Binding-site contacts:
Ligand atom C23 contacts residue GLU83 of chain 1.A at 3.2 Å.
Ligand atom C12 contacts residue GLY208 of chain 1.A at 3.6 Å.
Ligand atom S3 contacts residue TRP205 of chain 1.A at 3.5 Å.
Ligand atom S3 contacts residue VAL203 of chain 1.A at 3.5 Å.
Ligand atom C28 contacts residue TYR85 of chain 1.A at 3.6 Å (hydrophobic).
Ligand atom C21 contacts residue TRP205 of chain 1.A at 3.4 Å (hydrophobic).
Ligand atom C16 contacts residue GLY206 of chain 1.A at 3.7 Å.
Ligand atom C34 contacts residue GLU135 of chain 1.A at 3.5 Å.
Ligand atom O24 contacts residue SER185 of chain 1.A at 3.7 Å.
Ligand atom CL1 contacts residue TYR218 of chain 1.A at 3.6 Å.
Ligand atom C26 contacts residue TYR85 of chain 1.A at 3.4 Å (hydrophobic).
Ligand atom CL1 contacts residue ILE217 of chain 1.A at 3.5 Å.
Ligand atom CL1 contacts residue VAL203 of chain 1.A at 3.6 Å.
Ligand atom C11 contacts residue TRP205 of chain 1.A at 3.6 Å (hydrophobic).
Ligand atom N4 contacts residue GLY206 of chain 1.A at 3.7 Å.
Ligand atom CL1 contacts residue ALA180 of chain 1.A at 3.7 Å.
Ligand atom C30 contacts residue THR84 of chain 1.A at 3.1 Å.
Ligand atom C28 contacts residue TRP205 of chain 1.A at 3.6 Å (hydrophobic).
Ligand atom C2 contacts residue GLY206 of chain 1.A at 3.6 Å.
Ligand atom O33 contacts residue GLN182 of chain 1.A at 3.4 Å.
Ligand atom C8 contacts residue PHE162 of chain 1.A at 3.7 Å (hydrophobic).
Ligand atom C10 contacts residue TRP205 of chain 1.A at 3.5 Å (hydrophobic).
Ligand atom C29 contacts residue PHE162 of chain 1.A at 3.6 Å (hydrophobic).
Ligand atom CL1 contacts residue GLY216 of chain 1.A at 3.5 Å.
Ligand atom O33 contacts residue CYS209 of chain 1.A at 3.3 Å (h-bond).
Ligand atom C19 contacts residue ASP179 of chain 1.A at 3.3 Å.
Ligand atom N7 contacts residue GLY206 of chain 1.A at 3.7 Å.
Ligand atom C18 contacts residue GLY206 of chain 1.A at 3.7 Å.
Ligand atom C10 contacts residue ALA180 of chain 1.A at 3.6 Å (hydrophobic).
Ligand atom C34 contacts residue CYS209 of chain 1.A at 3.6 Å (hydrophobic).
Ligand atom N15 contacts residue GLY206 of chain 1.A at 3.2 Å (h-bond).
Ligand atom C29 contacts residue THR84 of chain 1.A at 3.2 Å.
Ligand atom CL1 contacts residue TRP205 of chain 1.A at 3.7 Å.
Ligand atom C9 contacts residue TRP205 of chain 1.A at 3.7 Å (hydrophobic).
Ligand atom C19 contacts residue ALA180 of chain 1.A at 3.4 Å (hydrophobic).
Ligand atom C23 contacts residue PHE162 of chain 1.A at 3.7 Å (hydrophobic).
Ligand atom F32 contacts residue GLY206 of chain 1.A at 3.5 Å.
Ligand atom O24 contacts residue CYS181 of chain 1.A at 3.7 Å.
Ligand atom N7 contacts residue GLY208 of chain 1.A at 3.4 Å (h-bond).
Ligand atom C12 contacts residue ALA180 of chain 1.A at 3.3 Å (hydrophobic).

The protein below binds the small molecule below.
Small molecule (SMILES): CO[C@H]1CN(CC(=O)Nc2ccc(-n3ccccc3=O)cc2F)C[C@@H]1NC(=O)c1ccc(Cl)s1

Sequence of chain 1.A:
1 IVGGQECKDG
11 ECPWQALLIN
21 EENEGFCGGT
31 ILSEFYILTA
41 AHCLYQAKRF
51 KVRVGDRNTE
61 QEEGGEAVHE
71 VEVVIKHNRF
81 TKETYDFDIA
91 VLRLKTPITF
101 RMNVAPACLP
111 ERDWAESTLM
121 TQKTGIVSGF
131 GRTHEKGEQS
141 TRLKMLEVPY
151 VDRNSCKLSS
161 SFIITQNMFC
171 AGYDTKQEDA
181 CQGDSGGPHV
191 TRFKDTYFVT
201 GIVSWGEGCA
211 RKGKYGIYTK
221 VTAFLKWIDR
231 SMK